A small-molecule ligand and the protein it binds are described below.
Small molecule (SMILES): CC(=O)N[C@H]1[C@H](O[C@H]2[C@H](O)[C@@H](NC(C)=O)CO[C@@H]2CO)O[C@H](CO)[C@@H](O[C@@H]2O[C@H](CO)[C@@H](O)[C@H](O)[C@@H]2O)[C@@H]1O

Sequence of chain 1.J:
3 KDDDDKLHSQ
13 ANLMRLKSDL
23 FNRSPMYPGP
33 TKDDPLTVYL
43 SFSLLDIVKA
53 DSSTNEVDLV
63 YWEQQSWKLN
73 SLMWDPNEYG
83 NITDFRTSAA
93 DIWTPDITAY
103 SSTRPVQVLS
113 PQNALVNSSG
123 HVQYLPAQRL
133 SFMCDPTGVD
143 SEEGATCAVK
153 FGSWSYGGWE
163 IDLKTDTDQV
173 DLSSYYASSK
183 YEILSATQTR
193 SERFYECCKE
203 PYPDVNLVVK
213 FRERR

Binding-site contacts:
Ligand atom C5 contacts residue HIS123 of chain 1.J at 3.2 Å.
Ligand atom O6 contacts residue GLN125 of chain 1.J at 4.2 Å.
Ligand atom N2 contacts residue ASN119 of chain 1.J at 2.8 Å (h-bond).
Ligand atom C7 contacts residue SER120 of chain 1.J at 4.4 Å.
Ligand atom C1 contacts residue ASN119 of chain 1.J at 1.8 Å.
Ligand atom N2 contacts residue SER121 of chain 1.J at 4.4 Å.
Ligand atom C7 contacts residue ASN119 of chain 1.J at 3.1 Å.
Ligand atom C2 contacts residue SER121 of chain 1.J at 4.3 Å.
Ligand atom O7 contacts residue THR85 of chain 1.J at 4.5 Å.
Ligand atom O6 contacts residue HIS123 of chain 1.J at 4.2 Å.
Ligand atom C7 contacts residue THR85 of chain 1.J at 4.3 Å.
Ligand atom C1 contacts residue SER121 of chain 1.J at 3.6 Å.
Ligand atom O5 contacts residue ASN119 of chain 1.J at 2.7 Å (h-bond).
Ligand atom O7 contacts residue ASP86 of chain 1.J at 4.5 Å.
Ligand atom C4 contacts residue ASN119 of chain 1.J at 4.3 Å.
Ligand atom C2 contacts residue ASN119 of chain 1.J at 2.3 Å.
Ligand atom C8 contacts residue THR85 of chain 1.J at 3.7 Å.
Ligand atom O5 contacts residue HIS123 of chain 1.J at 3.5 Å (h-bond).
Ligand atom O5 contacts residue SER121 of chain 1.J at 4.3 Å.
Ligand atom C5 contacts residue SER121 of chain 1.J at 4.3 Å.
Ligand atom C3 contacts residue ASN119 of chain 1.J at 3.8 Å.
Ligand atom C1 contacts residue HIS123 of chain 1.J at 3.7 Å.
Ligand atom C6 contacts residue HIS123 of chain 1.J at 3.6 Å.
Ligand atom C8 contacts residue SER120 of chain 1.J at 3.5 Å.
Ligand atom C5 contacts residue ASN119 of chain 1.J at 3.9 Å.
Ligand atom C8 contacts residue ASN119 of chain 1.J at 4.3 Å.
Ligand atom O7 contacts residue ASN119 of chain 1.J at 3.1 Å (h-bond).
Ligand atom N2 contacts residue SER120 of chain 1.J at 4.5 Å.